Binding-site contacts:
Ligand atom OP1 contacts residue GLY231 of chain 1.C at 3.3 Å.
Ligand atom N4 contacts residue DG3 of chain 1.B at 2.8 Å (h-bond).
Ligand atom N3 contacts residue DA4 of chain 1.B at 2.3 Å (h-bond).
Ligand atom O4 contacts residue DA2 of chain 1.B at 3.0 Å (h-bond).
Ligand atom O4 contacts residue DA4 of chain 1.B at 3.0 Å (h-bond).
Ligand atom N1 contacts residue DT5 of chain 1.B at 2.3 Å (h-bond).
Ligand atom C2 contacts residue DG6 of chain 1.B at 3.5 Å.
Ligand atom C4 contacts residue DA4 of chain 1.B at 3.1 Å.
Ligand atom OP1 contacts residue LYS230 of chain 1.C at 2.8 Å (salt-bridge).
Ligand atom N6 contacts residue DA4 of chain 1.B at 2.9 Å (h-bond).
Ligand atom C2 contacts residue DA4 of chain 1.B at 3.2 Å.
Ligand atom O2 contacts residue DG6 of chain 1.B at 2.4 Å (h-bond).
Ligand atom OP1 contacts residue LYS234 of chain 1.C at 2.8 Å (salt-bridge).
Ligand atom O2 contacts residue DA4 of chain 1.B at 2.8 Å.
Ligand atom N3 contacts residue DA2 of chain 1.B at 3.0 Å (h-bond).
Ligand atom N2 contacts residue DC1 of chain 1.B at 2.8 Å (h-bond).
Ligand atom C2 contacts residue DG3 of chain 1.B at 3.4 Å.
Ligand atom O6 contacts residue DC1 of chain 1.B at 3.1 Å (h-bond).
Ligand atom O4 contacts residue DC1 of chain 1.B at 3.2 Å (h-bond).
Ligand atom OP2 contacts residue THR233 of chain 1.C at 3.5 Å (h-bond).
Ligand atom O2 contacts residue DG3 of chain 1.B at 2.5 Å (h-bond).
Ligand atom N6 contacts residue DT5 of chain 1.B at 2.7 Å (h-bond).
Ligand atom N3 contacts residue DG3 of chain 1.B at 2.7 Å (h-bond).
Ligand atom C2 contacts residue DG3 of chain 1.B at 3.5 Å.
Ligand atom O4 contacts residue DG3 of chain 1.B at 3.2 Å (h-bond).
Ligand atom C4 contacts residue DG6 of chain 1.B at 3.5 Å.
Ligand atom O2 contacts residue DG3 of chain 1.B at 3.1 Å (h-bond).
Ligand atom C6 contacts residue DT5 of chain 1.B at 3.1 Å.
Ligand atom O5' contacts residue GLY231 of chain 1.C at 3.5 Å.
Ligand atom OP1 contacts residue THR233 of chain 1.C at 2.9 Å (h-bond).
Ligand atom N4 contacts residue DG6 of chain 1.B at 2.8 Å (h-bond).
Ligand atom OP1 contacts residue GLU232 of chain 1.C at 3.1 Å (salt-bridge).
Ligand atom N3 contacts residue DG6 of chain 1.B at 2.5 Å (h-bond).
Ligand atom N1 contacts residue DC1 of chain 1.B at 2.9 Å (h-bond).
Ligand atom N4 contacts residue DT5 of chain 1.B at 3.5 Å (h-bond).
Ligand atom N2 contacts residue DA2 of chain 1.B at 3.3 Å.
Ligand atom C4 contacts residue DG3 of chain 1.B at 3.4 Å.
Ligand atom C2 contacts residue DT5 of chain 1.B at 2.8 Å.
Ligand atom N1 contacts residue DA4 of chain 1.B at 3.4 Å (h-bond).
Ligand atom C2 contacts residue DG6 of chain 1.B at 3.2 Å.

Sequence of chain 1.C:
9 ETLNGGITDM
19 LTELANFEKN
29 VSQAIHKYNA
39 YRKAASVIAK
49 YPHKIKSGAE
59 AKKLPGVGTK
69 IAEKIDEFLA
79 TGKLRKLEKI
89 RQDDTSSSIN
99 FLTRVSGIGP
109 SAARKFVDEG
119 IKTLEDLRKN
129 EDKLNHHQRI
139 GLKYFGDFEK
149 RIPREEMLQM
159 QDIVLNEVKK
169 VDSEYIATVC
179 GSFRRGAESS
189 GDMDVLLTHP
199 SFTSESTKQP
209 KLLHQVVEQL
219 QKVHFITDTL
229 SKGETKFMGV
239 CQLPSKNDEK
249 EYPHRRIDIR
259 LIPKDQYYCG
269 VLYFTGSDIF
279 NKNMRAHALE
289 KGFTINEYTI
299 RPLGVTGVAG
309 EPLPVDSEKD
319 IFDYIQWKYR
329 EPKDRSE

The protein below binds the small molecule below.
Small molecule (SMILES): Cc1cn([C@H]2C[C@H](O[P](=O)(O)OC[C@H]3O[C@@H](n4cnc5c(=O)nc(N)[nH]c54)C[C@@H]3OP(=O)(O)O)[C@@H](CO[P](=O)(O)O[C@H]3C[C@H](n4ccc(N)nc4=O)O[C@@H]3CO[P](=O)(O)O[C@H]3C[C@H](n4cc(C)c(=O)[nH]c4=O)O[C@@H]3CO[P](=O)(O)O[C@H]3C[C@H](n4cnc5c(N)ncnc54)O[C@@H]3CO[P](=O)(O)O[C@H]3C[C@H](n4ccc(N)nc4=O)O[C@@H]3CO)O2)c(=O)[nH]c1=O